Binding-site contacts:
Ligand atom C1 contacts residue ASN132 of chain 1.B at 1.4 Å.
Ligand atom C5 contacts residue NAG1 of chain 1.JA at 4.4 Å.
Ligand atom C4 contacts residue NAG1 of chain 1.JA at 4.2 Å.
Ligand atom C2 contacts residue PHE18 of chain 1.B at 4.2 Å (hydrophobic).
Ligand atom C5 contacts residue ASN132 of chain 1.B at 3.6 Å.
Ligand atom C1 contacts residue PHE18 of chain 1.B at 4.3 Å (hydrophobic).
Ligand atom O5 contacts residue NAG1 of chain 1.JA at 3.9 Å.
Ligand atom C3 contacts residue PHE18 of chain 1.B at 4.2 Å (hydrophobic).
Ligand atom O3 contacts residue NAG1 of chain 1.JA at 3.7 Å.
Ligand atom O5 contacts residue PHE18 of chain 1.B at 3.7 Å.
Ligand atom C8 contacts residue ASN132 of chain 1.B at 4.4 Å.
Ligand atom C4 contacts residue PHE18 of chain 1.B at 3.8 Å (hydrophobic).
Ligand atom O6 contacts residue ASP17 of chain 1.B at 3.5 Å.
Ligand atom C6 contacts residue PHE18 of chain 1.B at 3.6 Å (hydrophobic).
Ligand atom C7 contacts residue ASN132 of chain 1.B at 3.2 Å.
Ligand atom O5 contacts residue THR154 of chain 1.B at 3.9 Å.
Ligand atom O5 contacts residue ASN132 of chain 1.B at 2.3 Å (h-bond).
Ligand atom O3 contacts residue PHE18 of chain 1.B at 3.9 Å.
Ligand atom C1 contacts residue THR154 of chain 1.B at 4.2 Å.
Ligand atom O4 contacts residue NAG1 of chain 1.JA at 3.1 Å (h-bond).
Ligand atom C5 contacts residue PHE18 of chain 1.B at 3.8 Å (hydrophobic).
Ligand atom O6 contacts residue NAG1 of chain 1.JA at 4.0 Å.
Ligand atom C3 contacts residue ASN132 of chain 1.B at 3.8 Å.
Ligand atom C3 contacts residue NAG1 of chain 1.JA at 3.8 Å.
Ligand atom C2 contacts residue ASN132 of chain 1.B at 2.5 Å.
Ligand atom C6 contacts residue ASP17 of chain 1.B at 3.7 Å.
Ligand atom C4 contacts residue ASN132 of chain 1.B at 4.2 Å.
Ligand atom C6 contacts residue NAG1 of chain 1.JA at 4.1 Å.
Ligand atom O7 contacts residue THR154 of chain 1.B at 4.4 Å.
Ligand atom O7 contacts residue ASN132 of chain 1.B at 3.1 Å (h-bond).
Ligand atom O6 contacts residue PHE18 of chain 1.B at 3.6 Å.
Ligand atom N2 contacts residue ASN132 of chain 1.B at 3.0 Å (h-bond).

A small-molecule ligand and the protein it binds are described below.
Small molecule (SMILES): CC(=O)N[C@H]1[C@H](O[C@H]2[C@H](O)[C@@H](NC(C)=O)CO[C@@H]2CO)O[C@H](CO)[C@@H](O[C@H]2O[C@H](CO[C@H]3O[C@H](CO)[C@@H](O)[C@H](O[C@H]4O[C@H](CO)[C@@H](O)[C@H](O)[C@@H]4O)[C@@H]3O)[C@@H](O)[C@H](O[C@H]3O[C@H](CO)[C@@H](O)[C@H](O)[C@@H]3O)[C@@H]2O)[C@@H]1O

Sequence of chain 1.B:
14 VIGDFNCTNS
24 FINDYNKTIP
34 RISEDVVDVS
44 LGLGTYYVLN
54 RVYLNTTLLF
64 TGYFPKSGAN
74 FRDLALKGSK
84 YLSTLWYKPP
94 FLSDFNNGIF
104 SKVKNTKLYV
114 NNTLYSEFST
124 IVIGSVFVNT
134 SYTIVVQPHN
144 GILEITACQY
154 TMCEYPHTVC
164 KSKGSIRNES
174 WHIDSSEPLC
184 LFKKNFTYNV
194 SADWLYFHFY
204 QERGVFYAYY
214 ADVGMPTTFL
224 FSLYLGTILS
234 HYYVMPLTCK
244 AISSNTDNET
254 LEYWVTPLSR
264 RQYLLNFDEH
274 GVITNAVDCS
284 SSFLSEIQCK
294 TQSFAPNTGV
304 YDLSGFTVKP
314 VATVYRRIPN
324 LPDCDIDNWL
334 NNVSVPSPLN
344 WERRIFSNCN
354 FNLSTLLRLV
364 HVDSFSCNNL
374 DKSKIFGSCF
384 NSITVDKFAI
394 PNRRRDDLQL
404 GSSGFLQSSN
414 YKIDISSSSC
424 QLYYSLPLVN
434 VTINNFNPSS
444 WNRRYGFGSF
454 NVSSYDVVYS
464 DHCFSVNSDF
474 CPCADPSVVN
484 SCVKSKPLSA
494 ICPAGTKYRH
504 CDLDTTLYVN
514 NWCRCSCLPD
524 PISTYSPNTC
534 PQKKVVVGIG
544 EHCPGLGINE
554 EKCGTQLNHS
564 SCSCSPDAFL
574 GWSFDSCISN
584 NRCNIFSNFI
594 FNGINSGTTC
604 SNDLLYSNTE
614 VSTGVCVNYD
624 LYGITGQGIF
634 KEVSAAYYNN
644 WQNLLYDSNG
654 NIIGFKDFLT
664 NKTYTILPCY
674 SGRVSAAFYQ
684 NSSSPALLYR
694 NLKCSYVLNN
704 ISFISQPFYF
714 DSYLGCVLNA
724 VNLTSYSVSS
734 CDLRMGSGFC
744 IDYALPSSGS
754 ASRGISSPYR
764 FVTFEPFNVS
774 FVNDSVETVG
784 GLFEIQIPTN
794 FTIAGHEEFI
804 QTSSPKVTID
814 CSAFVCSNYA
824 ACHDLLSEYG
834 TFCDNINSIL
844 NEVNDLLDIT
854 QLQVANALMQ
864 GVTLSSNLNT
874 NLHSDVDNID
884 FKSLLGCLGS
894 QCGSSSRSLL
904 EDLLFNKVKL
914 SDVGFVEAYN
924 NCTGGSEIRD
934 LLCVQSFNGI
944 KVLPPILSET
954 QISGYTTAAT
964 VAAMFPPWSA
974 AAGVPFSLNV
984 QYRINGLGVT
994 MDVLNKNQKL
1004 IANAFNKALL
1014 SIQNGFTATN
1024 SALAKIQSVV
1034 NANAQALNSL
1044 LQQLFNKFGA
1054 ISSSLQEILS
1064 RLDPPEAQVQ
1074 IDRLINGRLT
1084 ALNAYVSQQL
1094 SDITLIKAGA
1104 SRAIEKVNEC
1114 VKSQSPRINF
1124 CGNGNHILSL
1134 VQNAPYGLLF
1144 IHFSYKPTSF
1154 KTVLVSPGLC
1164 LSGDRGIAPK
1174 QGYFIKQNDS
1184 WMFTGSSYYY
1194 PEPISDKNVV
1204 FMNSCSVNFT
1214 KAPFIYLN